Binding-site contacts:
Ligand atom C8 contacts residue VAL333 of chain 1.C at 3.6 Å (hydrophobic).
Ligand atom O5 contacts residue ASN272 of chain 1.C at 4.3 Å.
Ligand atom N2 contacts residue ALA278 of chain 1.C at 3.6 Å.
Ligand atom C8 contacts residue SER277 of chain 1.C at 4.2 Å.
Ligand atom N2 contacts residue VAL333 of chain 1.C at 4.3 Å.
Ligand atom C7 contacts residue ASN275 of chain 1.C at 4.2 Å.
Ligand atom N2 contacts residue SER277 of chain 1.C at 4.4 Å.
Ligand atom C7 contacts residue SER277 of chain 1.C at 3.5 Å.
Ligand atom C3 contacts residue ASN275 of chain 1.C at 3.8 Å.
Ligand atom N2 contacts residue ASN275 of chain 1.C at 3.0 Å (h-bond).
Ligand atom O7 contacts residue SER277 of chain 1.C at 2.7 Å (h-bond).
Ligand atom C5 contacts residue ASN275 of chain 1.C at 3.6 Å.
Ligand atom O5 contacts residue ASN275 of chain 1.C at 2.3 Å (h-bond).
Ligand atom C4 contacts residue ASN275 of chain 1.C at 4.2 Å.
Ligand atom C2 contacts residue ASN275 of chain 1.C at 2.5 Å.
Ligand atom C7 contacts residue ALA278 of chain 1.C at 3.9 Å (hydrophobic).
Ligand atom C1 contacts residue ASN272 of chain 1.C at 3.7 Å.
Ligand atom O7 contacts residue ALA278 of chain 1.C at 4.2 Å.
Ligand atom O7 contacts residue ASN275 of chain 1.C at 4.4 Å.
Ligand atom C1 contacts residue ASN275 of chain 1.C at 1.4 Å.
Ligand atom C8 contacts residue ALA278 of chain 1.C at 3.7 Å (hydrophobic).

Sequence of chain 1.C:
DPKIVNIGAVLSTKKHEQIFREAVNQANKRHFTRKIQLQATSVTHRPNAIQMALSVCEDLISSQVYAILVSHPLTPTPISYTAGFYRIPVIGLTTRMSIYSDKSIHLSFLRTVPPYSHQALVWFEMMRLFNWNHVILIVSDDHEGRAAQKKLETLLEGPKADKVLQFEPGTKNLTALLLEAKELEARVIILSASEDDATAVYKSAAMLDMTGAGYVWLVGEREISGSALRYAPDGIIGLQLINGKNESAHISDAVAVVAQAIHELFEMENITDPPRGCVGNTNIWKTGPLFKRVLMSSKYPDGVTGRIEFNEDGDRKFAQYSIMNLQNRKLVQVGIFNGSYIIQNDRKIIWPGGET

This small molecule binds to this protein.
Small molecule (SMILES): CC(=O)N[C@@H]1[C@@H](O)[C@H](O)[C@@H](CO)O[C@H]1O